This small molecule binds to this protein.
Small molecule (SMILES): CC(=O)N[C@@H]1[C@@H](O)[C@H](O)[C@@H](CO)O[C@H]1O

Sequence of chain 1.F:
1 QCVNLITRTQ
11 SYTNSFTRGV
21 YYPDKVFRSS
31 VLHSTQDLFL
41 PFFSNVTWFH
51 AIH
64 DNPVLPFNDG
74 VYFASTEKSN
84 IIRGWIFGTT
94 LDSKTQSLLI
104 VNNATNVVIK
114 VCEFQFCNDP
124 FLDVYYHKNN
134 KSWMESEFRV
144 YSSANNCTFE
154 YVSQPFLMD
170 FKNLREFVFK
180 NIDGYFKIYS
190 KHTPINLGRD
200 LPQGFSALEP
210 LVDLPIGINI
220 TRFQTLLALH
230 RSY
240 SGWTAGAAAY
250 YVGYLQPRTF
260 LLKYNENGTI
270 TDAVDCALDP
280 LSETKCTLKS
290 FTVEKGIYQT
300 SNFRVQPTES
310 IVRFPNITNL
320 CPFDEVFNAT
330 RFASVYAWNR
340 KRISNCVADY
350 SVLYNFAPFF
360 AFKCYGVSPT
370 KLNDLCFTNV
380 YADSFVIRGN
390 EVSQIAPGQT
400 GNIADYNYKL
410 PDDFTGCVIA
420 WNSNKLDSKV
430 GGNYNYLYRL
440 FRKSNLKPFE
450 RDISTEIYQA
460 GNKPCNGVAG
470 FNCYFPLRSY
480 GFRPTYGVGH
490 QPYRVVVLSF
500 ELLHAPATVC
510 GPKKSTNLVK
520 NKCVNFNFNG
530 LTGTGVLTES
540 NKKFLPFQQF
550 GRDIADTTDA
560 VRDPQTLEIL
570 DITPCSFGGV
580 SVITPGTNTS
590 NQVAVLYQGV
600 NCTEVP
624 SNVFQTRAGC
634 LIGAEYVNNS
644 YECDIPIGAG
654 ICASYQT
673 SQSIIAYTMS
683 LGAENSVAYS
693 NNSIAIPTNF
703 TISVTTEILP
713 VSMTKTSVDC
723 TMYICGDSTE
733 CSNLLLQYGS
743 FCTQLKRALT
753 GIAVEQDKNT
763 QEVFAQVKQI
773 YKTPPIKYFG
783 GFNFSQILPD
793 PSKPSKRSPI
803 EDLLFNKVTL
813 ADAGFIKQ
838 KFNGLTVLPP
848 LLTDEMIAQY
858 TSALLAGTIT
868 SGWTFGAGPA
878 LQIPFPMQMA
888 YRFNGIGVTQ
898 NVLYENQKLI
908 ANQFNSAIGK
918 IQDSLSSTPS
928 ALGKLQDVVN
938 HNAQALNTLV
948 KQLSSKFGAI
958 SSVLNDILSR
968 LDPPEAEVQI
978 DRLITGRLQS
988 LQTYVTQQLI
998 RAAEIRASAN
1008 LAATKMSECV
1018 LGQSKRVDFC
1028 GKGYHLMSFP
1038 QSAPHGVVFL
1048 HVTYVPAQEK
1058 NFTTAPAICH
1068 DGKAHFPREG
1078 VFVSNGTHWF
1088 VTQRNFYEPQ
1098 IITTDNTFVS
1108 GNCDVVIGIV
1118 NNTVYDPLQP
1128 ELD

Binding-site contacts:
Ligand atom C5 contacts residue LEU906 of chain 1.F at 3.9 Å (hydrophobic).
Ligand atom C6 contacts residue LEU906 of chain 1.F at 4.4 Å (hydrophobic).
Ligand atom C7 contacts residue GLN1055 of chain 1.F at 4.4 Å.
Ligand atom O5 contacts residue GLN1055 of chain 1.F at 4.4 Å.
Ligand atom C4 contacts residue ASN701 of chain 1.F at 4.1 Å.
Ligand atom N2 contacts residue ASN701 of chain 1.F at 2.9 Å (h-bond).
Ligand atom C7 contacts residue ASN701 of chain 1.F at 3.4 Å.
Ligand atom O6 contacts residue GLN910 of chain 1.F at 2.9 Å (h-bond).
Ligand atom C6 contacts residue GLN910 of chain 1.F at 4.2 Å.
Ligand atom O5 contacts residue ASN701 of chain 1.F at 2.3 Å (h-bond).
Ligand atom C5 contacts residue ASN701 of chain 1.F at 3.6 Å.
Ligand atom O7 contacts residue ASN701 of chain 1.F at 3.4 Å (h-bond).
Ligand atom C3 contacts residue ASN701 of chain 1.F at 3.8 Å.
Ligand atom O7 contacts residue GLN1055 of chain 1.F at 3.4 Å (h-bond).
Ligand atom O6 contacts residue LEU906 of chain 1.F at 3.9 Å.
Ligand atom C1 contacts residue ASN701 of chain 1.F at 1.4 Å.
Ligand atom C2 contacts residue ASN701 of chain 1.F at 2.4 Å.